Binding-site contacts:
Ligand atom C3 contacts residue ASN600 of chain 1.A at 3.7 Å.
Ligand atom C4 contacts residue ASN600 of chain 1.A at 4.2 Å.
Ligand atom O7 contacts residue ASN600 of chain 1.A at 3.4 Å (h-bond).
Ligand atom C1 contacts residue ASN600 of chain 1.A at 1.4 Å.
Ligand atom C5 contacts residue ASN600 of chain 1.A at 3.7 Å.
Ligand atom C8 contacts residue ASN600 of chain 1.A at 4.4 Å.
Ligand atom C7 contacts residue ASN600 of chain 1.A at 3.4 Å.
Ligand atom O7 contacts residue THR601 of chain 1.A at 4.2 Å.
Ligand atom N2 contacts residue ASN600 of chain 1.A at 2.7 Å (h-bond).
Ligand atom C2 contacts residue ASN600 of chain 1.A at 2.4 Å.
Ligand atom O5 contacts residue ASN600 of chain 1.A at 2.4 Å (h-bond).

Sequence of chain 1.A:
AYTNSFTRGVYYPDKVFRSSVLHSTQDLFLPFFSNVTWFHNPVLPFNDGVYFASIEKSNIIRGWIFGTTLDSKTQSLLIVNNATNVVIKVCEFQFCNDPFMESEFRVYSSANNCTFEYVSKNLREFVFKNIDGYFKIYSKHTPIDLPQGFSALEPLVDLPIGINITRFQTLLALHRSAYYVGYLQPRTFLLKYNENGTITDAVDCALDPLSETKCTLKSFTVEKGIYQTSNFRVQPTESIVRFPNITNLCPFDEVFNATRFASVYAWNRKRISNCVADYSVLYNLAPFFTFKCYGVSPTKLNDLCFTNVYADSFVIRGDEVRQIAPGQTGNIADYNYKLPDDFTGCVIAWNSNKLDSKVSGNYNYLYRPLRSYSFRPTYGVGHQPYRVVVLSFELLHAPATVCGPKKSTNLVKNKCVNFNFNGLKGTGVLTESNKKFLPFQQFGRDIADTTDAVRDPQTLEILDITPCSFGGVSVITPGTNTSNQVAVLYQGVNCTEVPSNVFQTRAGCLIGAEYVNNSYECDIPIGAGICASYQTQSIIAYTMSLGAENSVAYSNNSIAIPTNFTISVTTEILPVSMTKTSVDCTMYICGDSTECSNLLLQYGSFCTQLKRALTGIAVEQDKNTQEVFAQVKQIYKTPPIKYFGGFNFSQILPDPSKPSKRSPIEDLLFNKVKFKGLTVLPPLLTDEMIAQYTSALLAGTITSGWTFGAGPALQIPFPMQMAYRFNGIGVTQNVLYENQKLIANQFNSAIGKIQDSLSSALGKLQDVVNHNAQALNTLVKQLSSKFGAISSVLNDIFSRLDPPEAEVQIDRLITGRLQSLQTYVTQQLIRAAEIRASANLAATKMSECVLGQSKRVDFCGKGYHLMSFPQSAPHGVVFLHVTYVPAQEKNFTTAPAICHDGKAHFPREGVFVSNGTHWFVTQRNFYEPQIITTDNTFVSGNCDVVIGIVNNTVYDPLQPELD

A small-molecule ligand and the protein it binds are described below.
Small molecule (SMILES): CC(=O)N[C@@H]1[C@@H](O)[C@H](O)[C@@H](CO)O[C@H]1O